A small-molecule ligand and the protein it binds are described below.
Small molecule (SMILES): CC(=O)N[C@@H]1[C@@H](O)[C@H](O)[C@@H](CO)O[C@H]1O

Binding-site contacts:
Ligand atom C4 contacts residue ASN256 of chain 1.A at 4.3 Å.
Ligand atom C5 contacts residue ASN256 of chain 1.A at 3.7 Å.
Ligand atom O7 contacts residue ASN256 of chain 1.A at 3.0 Å (h-bond).
Ligand atom C1 contacts residue ASN256 of chain 1.A at 1.4 Å.
Ligand atom C3 contacts residue ASN256 of chain 1.A at 3.8 Å.
Ligand atom O5 contacts residue ASN256 of chain 1.A at 2.4 Å (h-bond).
Ligand atom C2 contacts residue ASN256 of chain 1.A at 2.5 Å.
Ligand atom N2 contacts residue ASN256 of chain 1.A at 2.9 Å (h-bond).
Ligand atom C7 contacts residue ASN256 of chain 1.A at 3.1 Å.
Ligand atom C8 contacts residue ASN256 of chain 1.A at 4.3 Å.
Ligand atom C1 contacts residue THR258 of chain 1.A at 4.4 Å.

Sequence of chain 1.A:
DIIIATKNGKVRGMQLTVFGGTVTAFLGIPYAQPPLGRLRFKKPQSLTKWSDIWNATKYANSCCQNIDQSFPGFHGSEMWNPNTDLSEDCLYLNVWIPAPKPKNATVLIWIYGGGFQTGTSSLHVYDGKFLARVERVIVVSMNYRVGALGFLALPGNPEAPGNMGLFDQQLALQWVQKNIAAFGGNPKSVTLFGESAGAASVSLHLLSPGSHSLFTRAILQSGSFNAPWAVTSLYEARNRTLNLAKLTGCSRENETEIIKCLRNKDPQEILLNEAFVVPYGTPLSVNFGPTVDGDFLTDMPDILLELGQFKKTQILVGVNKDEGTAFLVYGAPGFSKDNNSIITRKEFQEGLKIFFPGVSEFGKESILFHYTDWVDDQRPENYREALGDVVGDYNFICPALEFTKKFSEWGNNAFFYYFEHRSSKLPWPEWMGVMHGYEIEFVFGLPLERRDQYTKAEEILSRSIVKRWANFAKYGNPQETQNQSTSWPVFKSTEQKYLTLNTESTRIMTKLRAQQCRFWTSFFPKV